Sequence of chain 1.A:
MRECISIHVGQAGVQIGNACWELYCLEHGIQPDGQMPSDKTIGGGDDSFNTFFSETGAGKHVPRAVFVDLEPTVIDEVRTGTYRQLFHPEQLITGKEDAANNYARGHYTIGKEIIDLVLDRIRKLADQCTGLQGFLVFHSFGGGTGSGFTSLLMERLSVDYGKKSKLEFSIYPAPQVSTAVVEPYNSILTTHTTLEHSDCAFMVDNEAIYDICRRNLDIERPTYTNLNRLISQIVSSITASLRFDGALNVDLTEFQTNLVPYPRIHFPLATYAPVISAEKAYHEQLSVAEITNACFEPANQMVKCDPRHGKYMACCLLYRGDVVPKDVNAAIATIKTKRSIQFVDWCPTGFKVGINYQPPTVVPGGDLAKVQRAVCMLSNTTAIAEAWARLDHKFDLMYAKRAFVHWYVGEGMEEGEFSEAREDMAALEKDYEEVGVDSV

Sequence of chain 1.B:
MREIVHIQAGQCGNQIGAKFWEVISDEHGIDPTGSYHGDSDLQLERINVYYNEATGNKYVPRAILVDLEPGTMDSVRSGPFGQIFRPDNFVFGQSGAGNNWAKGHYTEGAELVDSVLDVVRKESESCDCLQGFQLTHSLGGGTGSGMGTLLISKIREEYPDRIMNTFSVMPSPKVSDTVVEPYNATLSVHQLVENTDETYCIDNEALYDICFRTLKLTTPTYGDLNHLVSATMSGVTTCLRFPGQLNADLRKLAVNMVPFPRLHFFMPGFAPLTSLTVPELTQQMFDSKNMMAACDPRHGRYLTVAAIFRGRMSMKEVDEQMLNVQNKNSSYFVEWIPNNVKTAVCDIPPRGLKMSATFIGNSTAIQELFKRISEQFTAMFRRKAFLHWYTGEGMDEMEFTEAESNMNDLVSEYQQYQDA

This protein binds this small molecule.
Small molecule (SMILES): COc1ccc(-c2ccc(OC)c(=O)cc2)c(OC)c1OC

Binding-site contacts:
Ligand atom OAN contacts residue VAL181 of chain 1.A at 3.3 Å (h-bond).
Ligand atom CAA contacts residue LEU253 of chain 1.B at 3.7 Å (hydrophobic).
Ligand atom CAE contacts residue LEU253 of chain 1.B at 3.6 Å (hydrophobic).
Ligand atom CAP contacts residue THR312 of chain 1.B at 3.6 Å.
Ligand atom CAA contacts residue ALA248 of chain 1.B at 3.5 Å (hydrophobic).
Ligand atom OAQ contacts residue CYS239 of chain 1.B at 3.2 Å.
Ligand atom CAT contacts residue ILE316 of chain 1.B at 3.4 Å (hydrophobic).
Ligand atom OAU contacts residue ALA314 of chain 1.B at 3.2 Å.
Ligand atom CAJ contacts residue LYS350 of chain 1.B at 3.3 Å.
Ligand atom OAO contacts residue ASN256 of chain 1.B at 3.9 Å.
Ligand atom OAN contacts residue ASN256 of chain 1.B at 3.3 Å.
Ligand atom CAF contacts residue LEU253 of chain 1.B at 3.6 Å (hydrophobic).
Ligand atom CAV contacts residue LEU246 of chain 1.B at 3.9 Å (hydrophobic).
Ligand atom CAR contacts residue ALA248 of chain 1.B at 3.2 Å (hydrophobic).
Ligand atom CAV contacts residue ALA352 of chain 1.B at 3.7 Å (hydrophobic).
Ligand atom CAP contacts residue MET257 of chain 1.B at 3.7 Å (hydrophobic).
Ligand atom CAB contacts residue ALA248 of chain 1.B at 3.5 Å (hydrophobic).
Ligand atom CAA contacts residue ASP249 of chain 1.B at 3.8 Å.
Ligand atom CAP contacts residue ASN256 of chain 1.B at 3.3 Å.
Ligand atom CAJ contacts residue ASN256 of chain 1.B at 3.4 Å.
Ligand atom OAO contacts residue LYS350 of chain 1.B at 3.6 Å.
Ligand atom CAK contacts residue LYS350 of chain 1.B at 3.2 Å.
Ligand atom CAP contacts residue ASN348 of chain 1.B at 3.6 Å.
Ligand atom CAI contacts residue MET257 of chain 1.B at 3.5 Å (hydrophobic).
Ligand atom OAO contacts residue VAL181 of chain 1.A at 3.1 Å.
Ligand atom CAP contacts residue VAL313 of chain 1.B at 3.7 Å (hydrophobic).
Ligand atom OAQ contacts residue ALA248 of chain 1.B at 3.3 Å.
Ligand atom CAL contacts residue LYS350 of chain 1.B at 3.5 Å.
Ligand atom CAR contacts residue LEU240 of chain 1.B at 3.2 Å (hydrophobic).
Ligand atom CAI contacts residue LYS350 of chain 1.B at 3.5 Å.
Ligand atom CAD contacts residue LEU253 of chain 1.B at 3.7 Å (hydrophobic).
Ligand atom OAN contacts residue ALA180 of chain 1.A at 3.5 Å.
Ligand atom CAP contacts residue VAL181 of chain 1.A at 3.4 Å (hydrophobic).
Ligand atom CAT contacts residue ILE368 of chain 1.B at 3.7 Å (hydrophobic).
Ligand atom CAL contacts residue ASN256 of chain 1.B at 3.4 Å.
Ligand atom OAN contacts residue LYS350 of chain 1.B at 3.4 Å.
Ligand atom OAS contacts residue CYS239 of chain 1.B at 3.6 Å.
Ligand atom CAH contacts residue ALA314 of chain 1.B at 3.7 Å (hydrophobic).
Ligand atom CAK contacts residue ASN256 of chain 1.B at 3.1 Å.
Ligand atom CAR contacts residue ASP249 of chain 1.B at 3.5 Å.